Sequence of chain 2.A:
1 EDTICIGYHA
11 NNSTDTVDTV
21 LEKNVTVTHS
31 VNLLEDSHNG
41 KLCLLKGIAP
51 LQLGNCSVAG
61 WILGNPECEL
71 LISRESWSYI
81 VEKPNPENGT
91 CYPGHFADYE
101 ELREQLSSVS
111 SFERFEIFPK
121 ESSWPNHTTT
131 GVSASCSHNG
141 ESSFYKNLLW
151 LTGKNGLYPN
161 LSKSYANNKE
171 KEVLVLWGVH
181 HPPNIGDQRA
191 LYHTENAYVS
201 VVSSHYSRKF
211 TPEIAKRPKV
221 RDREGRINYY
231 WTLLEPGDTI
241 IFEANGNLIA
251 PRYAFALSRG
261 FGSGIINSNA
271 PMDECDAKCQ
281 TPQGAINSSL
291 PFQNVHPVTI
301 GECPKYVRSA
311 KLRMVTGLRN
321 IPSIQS

Binding-site contacts:
Ligand atom C7 contacts residue ASN55 of chain 2.A at 3.3 Å.
Ligand atom C1 contacts residue ASN55 of chain 2.A at 1.4 Å.
Ligand atom C2 contacts residue ASN55 of chain 2.A at 2.5 Å.
Ligand atom C4 contacts residue ASN55 of chain 2.A at 4.2 Å.
Ligand atom C1 contacts residue GLU87 of chain 2.A at 4.1 Å.
Ligand atom N2 contacts residue ASN55 of chain 2.A at 2.9 Å (h-bond).
Ligand atom O5 contacts residue ASN55 of chain 2.A at 2.3 Å (h-bond).
Ligand atom O5 contacts residue GLU87 of chain 2.A at 3.0 Å (salt-bridge).
Ligand atom C6 contacts residue GLU87 of chain 2.A at 3.5 Å.
Ligand atom C5 contacts residue ASN55 of chain 2.A at 3.7 Å.
Ligand atom O7 contacts residue ASN55 of chain 2.A at 3.2 Å (h-bond).
Ligand atom O7 contacts residue ASN88 of chain 2.A at 4.4 Å.
Ligand atom C5 contacts residue GLU87 of chain 2.A at 3.9 Å.
Ligand atom C3 contacts residue ASN55 of chain 2.A at 3.8 Å.

A protein and the small-molecule ligand that binds it are described below.
Small molecule (SMILES): CC(=O)N[C@@H]1[C@@H](O)[C@H](O)[C@@H](CO)O[C@H]1O